A protein and the small-molecule ligand that binds it are described below.
Small molecule (SMILES): CC(=O)N[C@H]1[C@H](O[C@H]2[C@H](O)[C@@H](NC(C)=O)CO[C@@H]2CO)O[C@H](CO)[C@@H](O)[C@@H]1O

Binding-site contacts:
Ligand atom N2 contacts residue GLY130 of chain 1.C at 4.3 Å.
Ligand atom C8 contacts residue GLY130 of chain 1.C at 3.6 Å.
Ligand atom C5 contacts residue GLY130 of chain 1.C at 3.5 Å.
Ligand atom C1 contacts residue GLY130 of chain 1.C at 3.9 Å.
Ligand atom C8 contacts residue GLN161 of chain 1.C at 3.2 Å.
Ligand atom N2 contacts residue ASN165 of chain 1.C at 2.9 Å (h-bond).
Ligand atom O5 contacts residue GLY130 of chain 1.C at 4.0 Å.
Ligand atom C7 contacts residue ASN165 of chain 1.C at 3.2 Å.
Ligand atom N2 contacts residue GLN161 of chain 1.C at 3.0 Å (h-bond).
Ligand atom C1 contacts residue ASN165 of chain 1.C at 1.4 Å.
Ligand atom O5 contacts residue ASN165 of chain 1.C at 2.4 Å (h-bond).
Ligand atom O4 contacts residue THR131 of chain 1.C at 3.7 Å.
Ligand atom O7 contacts residue GLY130 of chain 1.C at 3.5 Å.
Ligand atom C5 contacts residue ASN165 of chain 1.C at 3.7 Å.
Ligand atom C7 contacts residue GLN161 of chain 1.C at 3.6 Å.
Ligand atom O4 contacts residue GLY130 of chain 1.C at 3.9 Å.
Ligand atom C4 contacts residue GLY130 of chain 1.C at 3.9 Å.
Ligand atom C2 contacts residue GLN161 of chain 1.C at 4.0 Å.
Ligand atom C3 contacts residue ASN165 of chain 1.C at 3.7 Å.
Ligand atom C3 contacts residue GLN161 of chain 1.C at 3.7 Å.
Ligand atom C2 contacts residue GLY130 of chain 1.C at 4.3 Å.
Ligand atom C3 contacts residue GLY130 of chain 1.C at 3.6 Å.
Ligand atom C8 contacts residue ASN165 of chain 1.C at 4.4 Å.
Ligand atom C7 contacts residue THR131 of chain 1.C at 4.4 Å.
Ligand atom C8 contacts residue TRP129 of chain 1.C at 4.0 Å (hydrophobic).
Ligand atom C6 contacts residue GLY130 of chain 1.C at 3.9 Å.
Ligand atom C4 contacts residue THR131 of chain 1.C at 4.4 Å.
Ligand atom O3 contacts residue THR131 of chain 1.C at 3.8 Å.
Ligand atom C7 contacts residue GLY130 of chain 1.C at 3.6 Å.
Ligand atom O6 contacts residue GLY130 of chain 1.C at 3.8 Å.
Ligand atom O7 contacts residue THR131 of chain 1.C at 3.5 Å (h-bond).
Ligand atom C3 contacts residue THR131 of chain 1.C at 3.8 Å.
Ligand atom O7 contacts residue ASN165 of chain 1.C at 3.1 Å (h-bond).
Ligand atom O7 contacts residue TRP129 of chain 1.C at 4.1 Å.
Ligand atom C4 contacts residue ASN165 of chain 1.C at 4.2 Å.
Ligand atom O3 contacts residue GLN161 of chain 1.C at 3.8 Å.
Ligand atom C2 contacts residue ASN165 of chain 1.C at 2.4 Å.

Sequence of chain 1.C:
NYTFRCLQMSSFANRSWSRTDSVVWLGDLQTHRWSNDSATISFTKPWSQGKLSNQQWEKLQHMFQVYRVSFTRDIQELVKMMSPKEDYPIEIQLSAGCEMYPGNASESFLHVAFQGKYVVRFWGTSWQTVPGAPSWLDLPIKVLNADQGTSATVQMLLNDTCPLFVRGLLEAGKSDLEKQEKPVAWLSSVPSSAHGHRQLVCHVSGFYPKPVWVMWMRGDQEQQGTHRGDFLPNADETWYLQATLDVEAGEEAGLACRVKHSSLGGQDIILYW